Sequence of chain 1.V:
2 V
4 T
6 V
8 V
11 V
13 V

This protein binds this small molecule.
Small molecule (SMILES): CC[C@@H](C)[C@@H](C(=O)N[C@@H]1C(=O)N(C)[C@@H]([C@@H](C)O)C(=O)N[C@@H](C(C)C)C(=O)N(C)[C@@H](CC(C)C)C(=O)N[C@@H](C(C)C)C(=O)N(C)[C@@H](C(C)C)C(=O)N(C)[C@@H](Cc2c[nH]c3cccc(OC)c23)C(=O)N[C@@H](C(C)C)C(=O)N[C@@H]([C@H](O)c2ccccc2)C(=O)N[C@@H](C(C)C)C(=O)O[C@@H]1C)N(C)C(=O)[C@@H](NC(=O)[C@H](C(C)C)N(C)C)C(C)C

Binding-site contacts:
Ligand atom CDD contacts residue LYS85 of chain 1.B at 3.5 Å.
Ligand atom CE2 contacts residue VAL13 of chain 1.B at 3.9 Å (hydrophobic).
Ligand atom CN contacts residue MVA9 of chain 1.V at 3.4 Å.
Ligand atom NCZ contacts residue LYS85 of chain 1.B at 3.8 Å.
Ligand atom CCW contacts residue LYS85 of chain 1.B at 3.9 Å.
Ligand atom CA contacts residue HIS77 of chain 1.B at 3.7 Å.
Ligand atom CE1 contacts residue O7D10 of chain 1.V at 3.8 Å.
Ligand atom CZ contacts residue O7D10 of chain 1.V at 4.0 Å.
Ligand atom CDC contacts residue LYS85 of chain 1.B at 3.2 Å.
Ligand atom O contacts residue PHE80 of chain 1.B at 3.4 Å.
Ligand atom O contacts residue MVA9 of chain 1.V at 3.1 Å.
Ligand atom CDA contacts residue MLE7 of chain 1.V at 3.8 Å.
Ligand atom CDB contacts residue LYS85 of chain 1.B at 3.5 Å.
Ligand atom ODG contacts residue PHE80 of chain 1.B at 3.8 Å.
Ligand atom CB contacts residue HIS77 of chain 1.B at 3.7 Å.
Ligand atom CE2 contacts residue PHE80 of chain 1.B at 3.9 Å (hydrophobic).
Ligand atom CCX contacts residue LYS85 of chain 1.B at 3.4 Å.
Ligand atom CE2 contacts residue GLN17 of chain 1.B at 4.0 Å.
Ligand atom CG contacts residue GLN17 of chain 1.B at 3.9 Å.
Ligand atom NCZ contacts residue MLE7 of chain 1.V at 3.5 Å.
Ligand atom OB contacts residue GLN17 of chain 1.B at 3.2 Å (h-bond).
Ligand atom CDF contacts residue MLE7 of chain 1.V at 3.7 Å.
Ligand atom CDH contacts residue PHE80 of chain 1.B at 3.7 Å (hydrophobic).
Ligand atom N contacts residue HIS77 of chain 1.B at 3.3 Å (h-bond).
Ligand atom CDD contacts residue MLE7 of chain 1.V at 3.9 Å.
Ligand atom ODG contacts residue LYS85 of chain 1.B at 3.4 Å.
Ligand atom CDA contacts residue LYS85 of chain 1.B at 3.8 Å.
Ligand atom CZ contacts residue VAL14 of chain 1.B at 4.0 Å (hydrophobic).
Ligand atom CZ contacts residue VAL13 of chain 1.B at 3.8 Å (hydrophobic).
Ligand atom O contacts residue HIS77 of chain 1.B at 3.7 Å.
Ligand atom CD2 contacts residue MLE7 of chain 1.V at 3.9 Å.
Ligand atom CD1 contacts residue GLN17 of chain 1.B at 3.5 Å.
Ligand atom OB contacts residue HIS77 of chain 1.B at 3.1 Å (h-bond).
Ligand atom OG1 contacts residue VAL14 of chain 1.B at 3.6 Å.
Ligand atom CD2 contacts residue GLN17 of chain 1.B at 3.4 Å.
Ligand atom CN contacts residue MLE7 of chain 1.V at 3.7 Å.
Ligand atom CE1 contacts residue VAL14 of chain 1.B at 4.0 Å (hydrophobic).
Ligand atom CDE contacts residue LYS85 of chain 1.B at 3.8 Å.
Ligand atom CN contacts residue O7D10 of chain 1.V at 3.3 Å.
Ligand atom CCY contacts residue LYS85 of chain 1.B at 3.5 Å.

Sequence of chain 1.B:
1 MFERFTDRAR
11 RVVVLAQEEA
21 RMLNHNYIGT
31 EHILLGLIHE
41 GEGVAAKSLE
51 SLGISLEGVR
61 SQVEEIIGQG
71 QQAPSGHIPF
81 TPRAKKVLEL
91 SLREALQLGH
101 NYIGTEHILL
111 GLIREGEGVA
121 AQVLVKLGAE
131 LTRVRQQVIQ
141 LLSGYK